A protein and the small-molecule ligand that binds it are described below.
Small molecule (SMILES): CC(=O)N[C@@H]1[C@@H](O)[C@H](O)[C@@H](CO)O[C@H]1O

Binding-site contacts:
Ligand atom O5 contacts residue GLY149 of chain 3.A at 3.4 Å.
Ligand atom O5 contacts residue ASN150 of chain 3.A at 3.8 Å.
Ligand atom C1 contacts residue ASN145 of chain 3.A at 1.4 Å.
Ligand atom C1 contacts residue GLY149 of chain 3.A at 4.0 Å.
Ligand atom C3 contacts residue ASN145 of chain 3.A at 3.5 Å.
Ligand atom C5 contacts residue ASN145 of chain 3.A at 3.6 Å.
Ligand atom C7 contacts residue ASN145 of chain 3.A at 3.7 Å.
Ligand atom O7 contacts residue THR147 of chain 3.A at 4.3 Å.
Ligand atom O6 contacts residue GLY149 of chain 3.A at 3.4 Å.
Ligand atom O3 contacts residue ASN145 of chain 3.A at 4.5 Å.
Ligand atom N2 contacts residue ASN145 of chain 3.A at 3.0 Å (h-bond).
Ligand atom C4 contacts residue ASN145 of chain 3.A at 3.8 Å.
Ligand atom C5 contacts residue GLY149 of chain 3.A at 4.2 Å.
Ligand atom C8 contacts residue ASN145 of chain 3.A at 3.8 Å.
Ligand atom O5 contacts residue ASN145 of chain 3.A at 2.3 Å (h-bond).
Ligand atom C6 contacts residue ASN150 of chain 3.A at 4.0 Å.
Ligand atom O6 contacts residue ASN150 of chain 3.A at 2.9 Å (h-bond).
Ligand atom N2 contacts residue THR147 of chain 3.A at 4.1 Å.
Ligand atom C6 contacts residue GLY149 of chain 3.A at 4.2 Å.
Ligand atom C2 contacts residue ASN145 of chain 3.A at 2.2 Å.
Ligand atom O6 contacts residue ASN145 of chain 3.A at 4.5 Å.

Sequence of chain 3.A:
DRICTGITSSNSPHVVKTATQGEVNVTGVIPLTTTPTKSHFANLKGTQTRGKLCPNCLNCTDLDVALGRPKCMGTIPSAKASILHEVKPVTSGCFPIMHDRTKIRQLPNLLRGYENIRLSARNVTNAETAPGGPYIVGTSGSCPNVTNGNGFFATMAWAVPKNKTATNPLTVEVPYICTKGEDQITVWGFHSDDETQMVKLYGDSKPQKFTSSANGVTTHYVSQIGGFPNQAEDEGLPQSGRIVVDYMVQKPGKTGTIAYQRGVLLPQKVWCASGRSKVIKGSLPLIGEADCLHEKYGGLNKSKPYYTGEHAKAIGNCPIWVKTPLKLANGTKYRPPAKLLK